A protein and the small-molecule ligand that binds it are described below.
Small molecule (SMILES): CC(=O)N[C@@H]1[C@@H](O)[C@H](O)[C@@H](CO)O[C@H]1O

Sequence of chain 1.B:
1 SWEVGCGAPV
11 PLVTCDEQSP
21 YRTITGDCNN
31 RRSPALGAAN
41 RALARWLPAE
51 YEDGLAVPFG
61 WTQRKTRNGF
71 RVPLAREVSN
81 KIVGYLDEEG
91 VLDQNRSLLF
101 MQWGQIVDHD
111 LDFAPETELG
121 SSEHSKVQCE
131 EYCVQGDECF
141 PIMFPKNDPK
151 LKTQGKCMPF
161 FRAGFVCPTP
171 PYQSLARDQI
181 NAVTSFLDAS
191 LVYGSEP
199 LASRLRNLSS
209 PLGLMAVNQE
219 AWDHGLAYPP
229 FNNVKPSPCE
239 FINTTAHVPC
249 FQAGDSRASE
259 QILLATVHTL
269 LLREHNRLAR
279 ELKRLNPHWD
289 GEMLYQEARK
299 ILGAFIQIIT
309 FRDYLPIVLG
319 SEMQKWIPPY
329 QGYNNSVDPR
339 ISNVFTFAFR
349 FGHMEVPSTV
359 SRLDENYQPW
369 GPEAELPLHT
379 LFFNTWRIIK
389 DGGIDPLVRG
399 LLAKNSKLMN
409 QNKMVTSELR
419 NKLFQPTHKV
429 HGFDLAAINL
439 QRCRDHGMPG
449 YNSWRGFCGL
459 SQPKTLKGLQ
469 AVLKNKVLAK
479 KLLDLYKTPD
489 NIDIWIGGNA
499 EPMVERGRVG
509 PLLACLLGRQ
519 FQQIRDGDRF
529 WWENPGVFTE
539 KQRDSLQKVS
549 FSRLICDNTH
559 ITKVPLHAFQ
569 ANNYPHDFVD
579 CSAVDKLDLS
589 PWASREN

Binding-site contacts:
Ligand atom C2 contacts residue ASN332 of chain 1.B at 2.3 Å.
Ligand atom C5 contacts residue ASN332 of chain 1.B at 3.6 Å.
Ligand atom C1 contacts residue ASN332 of chain 1.B at 1.4 Å.
Ligand atom C1 contacts residue VAL335 of chain 1.B at 4.2 Å (hydrophobic).
Ligand atom O5 contacts residue ASN332 of chain 1.B at 2.4 Å (h-bond).
Ligand atom C7 contacts residue ASN332 of chain 1.B at 3.5 Å.
Ligand atom O5 contacts residue VAL335 of chain 1.B at 3.7 Å.
Ligand atom O7 contacts residue ASN332 of chain 1.B at 3.6 Å.
Ligand atom O5 contacts residue SER334 of chain 1.B at 4.4 Å.
Ligand atom C4 contacts residue ASN332 of chain 1.B at 4.2 Å.
Ligand atom C5 contacts residue SER334 of chain 1.B at 4.4 Å.
Ligand atom N2 contacts residue ASN332 of chain 1.B at 3.0 Å (h-bond).
Ligand atom C1 contacts residue SER334 of chain 1.B at 4.4 Å.
Ligand atom O3 contacts residue ASN332 of chain 1.B at 4.5 Å.
Ligand atom C3 contacts residue ASN332 of chain 1.B at 3.7 Å.